Binding-site contacts:
Ligand atom C02 contacts residue MN1 of chain 1.C at 3.1 Å.
Ligand atom F19 contacts residue TYR29 of chain 1.A at 3.2 Å.
Ligand atom O01 contacts residue MN1 of chain 1.B at 2.2 Å.
Ligand atom C03 contacts residue MN1 of chain 1.B at 2.9 Å.
Ligand atom C20 contacts residue ILE43 of chain 1.A at 3.9 Å (hydrophobic).
Ligand atom C17 contacts residue ILE43 of chain 1.A at 3.9 Å (hydrophobic).
Ligand atom F19 contacts residue ALA25 of chain 1.A at 3.4 Å.
Ligand atom N22 contacts residue HIS46 of chain 1.A at 3.7 Å.
Ligand atom O04 contacts residue LYS139 of chain 1.A at 2.8 Å (salt-bridge).
Ligand atom O04 contacts residue HIS46 of chain 1.A at 3.0 Å (h-bond).
Ligand atom O01 contacts residue GLU124 of chain 1.A at 3.2 Å (salt-bridge).
Ligand atom C03 contacts residue LYS139 of chain 1.A at 3.5 Å.
Ligand atom F11 contacts residue LYS39 of chain 1.A at 3.4 Å.
Ligand atom O04 contacts residue GLU124 of chain 1.A at 3.0 Å (salt-bridge).
Ligand atom C17 contacts residue MG1 of chain 1.H at 3.8 Å.
Ligand atom C09 contacts residue ALA42 of chain 1.A at 3.7 Å (hydrophobic).
Ligand atom C05 contacts residue LYS139 of chain 1.A at 4.0 Å.
Ligand atom F11 contacts residue EDO1 of chain 1.I at 3.2 Å.
Ligand atom C03 contacts residue HIS46 of chain 1.A at 3.2 Å.
Ligand atom O04 contacts residue MN1 of chain 1.B at 2.1 Å.
Ligand atom C16 contacts residue MG1 of chain 1.H at 3.6 Å.
Ligand atom C02 contacts residue HIS46 of chain 1.A at 3.2 Å.
Ligand atom O01 contacts residue GLU85 of chain 1.A at 3.1 Å (salt-bridge).
Ligand atom C16 contacts residue GLU85 of chain 1.A at 3.9 Å.
Ligand atom O01 contacts residue ASP113 of chain 1.A at 2.9 Å (salt-bridge).
Ligand atom O01 contacts residue HIS46 of chain 1.A at 3.0 Å.
Ligand atom F19 contacts residue MET26 of chain 1.A at 3.9 Å.
Ligand atom N22 contacts residue MN1 of chain 1.C at 3.4 Å.
Ligand atom C02 contacts residue GLU85 of chain 1.A at 3.5 Å.
Ligand atom C10 contacts residue LYS39 of chain 1.A at 3.9 Å.
Ligand atom C08 contacts residue ILE43 of chain 1.A at 3.7 Å (hydrophobic).
Ligand atom C03 contacts residue GLU124 of chain 1.A at 3.9 Å.
Ligand atom C18 contacts residue TYR29 of chain 1.A at 4.0 Å (hydrophobic).
Ligand atom C09 contacts residue ILE43 of chain 1.A at 3.7 Å (hydrophobic).
Ligand atom O04 contacts residue ILE125 of chain 1.A at 3.1 Å (h-bond).
Ligand atom N22 contacts residue GLU85 of chain 1.A at 3.1 Å (salt-bridge).
Ligand atom F19 contacts residue ILE43 of chain 1.A at 3.5 Å.
Ligand atom C02 contacts residue MN1 of chain 1.B at 3.0 Å.
Ligand atom C18 contacts residue ILE43 of chain 1.A at 3.5 Å (hydrophobic).
Ligand atom O01 contacts residue MN1 of chain 1.C at 2.1 Å.

Sequence of chain 1.A:
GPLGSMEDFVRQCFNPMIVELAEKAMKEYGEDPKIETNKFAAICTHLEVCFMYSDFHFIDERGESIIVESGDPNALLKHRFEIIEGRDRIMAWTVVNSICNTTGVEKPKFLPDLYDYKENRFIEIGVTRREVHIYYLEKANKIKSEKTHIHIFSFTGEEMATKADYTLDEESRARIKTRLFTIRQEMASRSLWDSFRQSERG

The protein below binds the small molecule below.
Small molecule (SMILES): Oc1cc(-c2ccc(F)cc2)c(-c2ccc(F)cc2)nc1O